Binding-site contacts:
Ligand atom C1 contacts residue HIS92 of chain 1.C at 3.9 Å.
Ligand atom C2 contacts residue ASN116 of chain 1.C at 2.6 Å.
Ligand atom C7 contacts residue ASN116 of chain 1.C at 4.2 Å.
Ligand atom C3 contacts residue ASN116 of chain 1.C at 3.9 Å.
Ligand atom O6 contacts residue ASN116 of chain 1.C at 3.4 Å (h-bond).
Ligand atom C1 contacts residue ASN116 of chain 1.C at 1.5 Å.
Ligand atom N2 contacts residue HIS91 of chain 1.C at 4.3 Å.
Ligand atom C6 contacts residue ASN116 of chain 1.C at 3.6 Å.
Ligand atom O6 contacts residue HIS117 of chain 1.C at 4.3 Å.
Ligand atom O7 contacts residue HIS92 of chain 1.C at 4.0 Å.
Ligand atom C8 contacts residue HIS91 of chain 1.C at 3.6 Å.
Ligand atom C4 contacts residue ASN116 of chain 1.C at 4.3 Å.
Ligand atom C7 contacts residue HIS92 of chain 1.C at 3.6 Å.
Ligand atom O5 contacts residue ASN116 of chain 1.C at 2.4 Å (h-bond).
Ligand atom N2 contacts residue ASN116 of chain 1.C at 3.1 Å (h-bond).
Ligand atom C8 contacts residue HIS92 of chain 1.C at 3.5 Å.
Ligand atom C5 contacts residue ASN116 of chain 1.C at 3.5 Å.
Ligand atom N2 contacts residue HIS92 of chain 1.C at 4.0 Å.

The protein below binds the small molecule below.
Small molecule (SMILES): CC(=O)N[C@H]1[C@H](O[C@H]2[C@H](O)[C@@H](NC(C)=O)CO[C@@H]2CO)O[C@H](CO)[C@@H](O)[C@@H]1O

Sequence of chain 1.C:
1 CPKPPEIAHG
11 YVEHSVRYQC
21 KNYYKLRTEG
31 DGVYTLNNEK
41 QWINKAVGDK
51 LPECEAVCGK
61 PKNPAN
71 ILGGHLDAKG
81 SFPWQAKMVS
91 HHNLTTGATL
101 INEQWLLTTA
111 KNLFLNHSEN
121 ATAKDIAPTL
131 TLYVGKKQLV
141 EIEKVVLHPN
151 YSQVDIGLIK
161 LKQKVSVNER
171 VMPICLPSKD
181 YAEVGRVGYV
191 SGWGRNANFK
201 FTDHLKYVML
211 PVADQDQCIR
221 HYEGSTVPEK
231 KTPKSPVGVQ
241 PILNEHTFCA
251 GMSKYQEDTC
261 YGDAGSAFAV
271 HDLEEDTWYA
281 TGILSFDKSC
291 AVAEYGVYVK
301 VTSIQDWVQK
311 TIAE